Sequence of chain 2.A:
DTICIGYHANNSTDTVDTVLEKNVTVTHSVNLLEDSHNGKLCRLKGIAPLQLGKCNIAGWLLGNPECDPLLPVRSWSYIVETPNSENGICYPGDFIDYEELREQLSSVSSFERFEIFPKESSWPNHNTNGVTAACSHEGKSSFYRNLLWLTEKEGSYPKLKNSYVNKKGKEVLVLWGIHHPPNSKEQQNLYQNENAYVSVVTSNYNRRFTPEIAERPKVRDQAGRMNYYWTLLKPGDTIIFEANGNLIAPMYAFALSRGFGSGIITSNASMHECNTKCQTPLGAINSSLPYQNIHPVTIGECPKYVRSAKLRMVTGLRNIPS

Binding-site contacts:
Ligand atom C5 contacts residue THR15 of chain 2.A at 4.3 Å.
Ligand atom C2 contacts residue ASN23 of chain 2.A at 2.3 Å.
Ligand atom C5 contacts residue ASN23 of chain 2.A at 3.7 Å.
Ligand atom N2 contacts residue ASN23 of chain 2.A at 2.8 Å (h-bond).
Ligand atom C6 contacts residue THR15 of chain 2.A at 4.3 Å.
Ligand atom C8 contacts residue THR13 of chain 2.A at 4.0 Å.
Ligand atom O7 contacts residue ASN23 of chain 2.A at 2.6 Å (h-bond).
Ligand atom C3 contacts residue ASN23 of chain 2.A at 3.7 Å.
Ligand atom O5 contacts residue THR15 of chain 2.A at 4.2 Å.
Ligand atom O6 contacts residue THR15 of chain 2.A at 3.2 Å.
Ligand atom C1 contacts residue ASN23 of chain 2.A at 1.5 Å.
Ligand atom C8 contacts residue ASN23 of chain 2.A at 4.2 Å.
Ligand atom C7 contacts residue ASN23 of chain 2.A at 2.9 Å.
Ligand atom O5 contacts residue ASN23 of chain 2.A at 2.3 Å (h-bond).
Ligand atom C4 contacts residue ASN23 of chain 2.A at 4.2 Å.
Ligand atom C6 contacts residue THR25 of chain 2.A at 3.7 Å.
Ligand atom O6 contacts residue THR25 of chain 2.A at 2.6 Å (h-bond).

This protein binds this small molecule.
Small molecule (SMILES): CC(=O)N[C@H]1[C@H](O[C@H]2[C@H](O)[C@@H](NC(C)=O)CO[C@@H]2CO)O[C@H](CO)[C@@H](O)[C@@H]1O